Binding-site contacts:
Ligand atom C8 contacts residue ASN281 of chain 1.A at 4.5 Å.
Ligand atom O7 contacts residue ILE282 of chain 1.A at 3.4 Å.
Ligand atom C3 contacts residue ASN239 of chain 1.A at 3.9 Å.
Ligand atom C7 contacts residue ILE282 of chain 1.A at 4.0 Å (hydrophobic).
Ligand atom N2 contacts residue ASN239 of chain 1.A at 3.0 Å (h-bond).
Ligand atom C2 contacts residue ASN239 of chain 1.A at 2.6 Å.
Ligand atom C5 contacts residue ASN239 of chain 1.A at 3.8 Å.
Ligand atom C8 contacts residue ASN239 of chain 1.A at 4.3 Å.
Ligand atom O5 contacts residue ASN239 of chain 1.A at 2.5 Å (h-bond).
Ligand atom C1 contacts residue THR241 of chain 1.A at 3.6 Å.
Ligand atom C4 contacts residue ASN239 of chain 1.A at 4.4 Å.
Ligand atom C5 contacts residue THR241 of chain 1.A at 4.5 Å.
Ligand atom C1 contacts residue ASN239 of chain 1.A at 1.5 Å.
Ligand atom C8 contacts residue SER279 of chain 1.A at 3.1 Å.
Ligand atom C8 contacts residue ILE282 of chain 1.A at 3.7 Å (hydrophobic).
Ligand atom O5 contacts residue THR241 of chain 1.A at 4.2 Å.
Ligand atom C7 contacts residue ASN239 of chain 1.A at 3.9 Å.
Ligand atom N2 contacts residue THR241 of chain 1.A at 4.3 Å.
Ligand atom O7 contacts residue ASN239 of chain 1.A at 4.4 Å.

A small-molecule ligand and the protein it binds are described below.
Small molecule (SMILES): CC(=O)N[C@@H]1[C@@H](O)[C@H](O)[C@@H](CO)O[C@H]1O

Sequence of chain 1.A:
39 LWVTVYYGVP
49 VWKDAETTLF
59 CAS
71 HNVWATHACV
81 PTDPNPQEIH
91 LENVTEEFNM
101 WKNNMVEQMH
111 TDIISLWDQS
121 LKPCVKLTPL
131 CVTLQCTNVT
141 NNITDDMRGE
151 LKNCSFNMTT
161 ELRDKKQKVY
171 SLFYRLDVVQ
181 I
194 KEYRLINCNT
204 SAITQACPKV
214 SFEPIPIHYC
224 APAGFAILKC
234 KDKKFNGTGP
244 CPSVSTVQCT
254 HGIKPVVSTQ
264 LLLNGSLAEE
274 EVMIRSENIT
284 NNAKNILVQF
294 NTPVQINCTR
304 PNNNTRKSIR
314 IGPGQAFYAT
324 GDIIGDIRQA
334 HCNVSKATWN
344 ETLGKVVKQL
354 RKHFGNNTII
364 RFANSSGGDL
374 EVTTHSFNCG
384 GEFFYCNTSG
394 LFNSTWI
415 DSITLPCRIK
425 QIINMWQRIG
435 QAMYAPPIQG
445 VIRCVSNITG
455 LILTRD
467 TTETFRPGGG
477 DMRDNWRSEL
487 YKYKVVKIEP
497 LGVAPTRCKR